Sequence of chain 34.C:
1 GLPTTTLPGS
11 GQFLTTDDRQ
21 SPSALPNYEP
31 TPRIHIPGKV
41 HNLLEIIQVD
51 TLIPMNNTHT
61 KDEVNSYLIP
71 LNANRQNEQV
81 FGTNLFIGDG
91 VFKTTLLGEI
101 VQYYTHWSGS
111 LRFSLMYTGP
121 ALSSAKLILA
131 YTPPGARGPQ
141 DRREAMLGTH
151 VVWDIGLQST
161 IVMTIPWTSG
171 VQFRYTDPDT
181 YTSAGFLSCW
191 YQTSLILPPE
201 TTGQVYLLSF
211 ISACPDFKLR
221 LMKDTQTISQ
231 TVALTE

Sequence of chain 33.A:
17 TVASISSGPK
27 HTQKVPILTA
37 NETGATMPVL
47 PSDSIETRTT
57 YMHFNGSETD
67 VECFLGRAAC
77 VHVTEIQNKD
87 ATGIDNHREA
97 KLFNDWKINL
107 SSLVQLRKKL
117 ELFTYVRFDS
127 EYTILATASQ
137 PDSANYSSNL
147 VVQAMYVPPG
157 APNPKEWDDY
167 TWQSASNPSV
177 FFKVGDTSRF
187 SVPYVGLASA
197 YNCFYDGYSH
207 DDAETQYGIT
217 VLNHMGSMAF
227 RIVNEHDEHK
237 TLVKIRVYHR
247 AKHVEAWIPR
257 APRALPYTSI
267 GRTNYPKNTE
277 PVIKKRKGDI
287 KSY

Binding-site contacts:
Ligand atom C4B contacts residue PHE186 of chain 33.A at 3.6 Å (hydrophobic).
Ligand atom C4 contacts residue TYR197 of chain 33.A at 3.6 Å (hydrophobic).
Ligand atom CL1 contacts residue LEU25 of chain 33.C at 3.5 Å.
Ligand atom C1C contacts residue TYR128 of chain 33.A at 3.6 Å (hydrophobic).
Ligand atom CL1 contacts residue VAL188 of chain 33.A at 3.7 Å.
Ligand atom C4B contacts residue TYR152 of chain 33.A at 3.7 Å (hydrophobic).
Ligand atom C4A contacts residue VAL176 of chain 33.A at 3.9 Å (hydrophobic).
Ligand atom C3C contacts residue ILE104 of chain 33.A at 3.6 Å (hydrophobic).
Ligand atom O1 contacts residue LEU106 of chain 33.A at 3.7 Å.
Ligand atom C5B contacts residue MET224 of chain 33.A at 3.8 Å (hydrophobic).
Ligand atom N3A contacts residue PRO174 of chain 33.A at 3.3 Å (h-bond).
Ligand atom O1 contacts residue MET221 of chain 33.A at 3.4 Å (h-bond).
Ligand atom C3B contacts residue ALA24 of chain 33.C at 4.0 Å (hydrophobic).
Ligand atom C2C contacts residue ILE104 of chain 33.A at 3.9 Å (hydrophobic).
Ligand atom N2 contacts residue ASN219 of chain 33.A at 3.5 Å (h-bond).
Ligand atom CL2 contacts residue ILE104 of chain 33.A at 3.4 Å.
Ligand atom C31 contacts residue ASN219 of chain 33.A at 3.7 Å.
Ligand atom C5C contacts residue TYR152 of chain 33.A at 3.8 Å (hydrophobic).
Ligand atom C4A contacts residue ALA150 of chain 33.A at 3.9 Å (hydrophobic).
Ligand atom C4C contacts residue VAL191 of chain 33.A at 3.7 Å (hydrophobic).
Ligand atom C5 contacts residue LEU106 of chain 33.A at 3.7 Å (hydrophobic).
Ligand atom C4A contacts residue SER175 of chain 33.A at 3.6 Å.
Ligand atom C31 contacts residue TYR197 of chain 33.A at 3.6 Å (hydrophobic).
Ligand atom C3C contacts residue TYR128 of chain 33.A at 3.8 Å (hydrophobic).
Ligand atom C2A contacts residue PHE186 of chain 33.A at 3.6 Å (hydrophobic).
Ligand atom N3A contacts residue ALA24 of chain 33.C at 3.8 Å.
Ligand atom N2 contacts residue MET221 of chain 33.A at 3.9 Å.
Ligand atom CL2 contacts residue MET224 of chain 33.A at 3.2 Å.
Ligand atom C4A contacts residue PRO174 of chain 33.A at 3.2 Å (hydrophobic).
Ligand atom C5 contacts residue MET221 of chain 33.A at 3.9 Å (hydrophobic).
Ligand atom C5B contacts residue PHE186 of chain 33.A at 3.8 Å (hydrophobic).
Ligand atom C1C contacts residue LEU106 of chain 33.A at 3.9 Å (hydrophobic).
Ligand atom CL2 contacts residue TYR128 of chain 33.A at 3.4 Å.
Ligand atom O1A contacts residue PHE186 of chain 33.A at 3.4 Å.
Ligand atom C5A contacts residue ALA150 of chain 33.A at 3.4 Å (hydrophobic).
Ligand atom O1A contacts residue MET224 of chain 33.A at 3.9 Å.
Ligand atom C2C contacts residue MET221 of chain 33.A at 3.3 Å (hydrophobic).
Ligand atom C3B contacts residue TYR152 of chain 33.A at 3.9 Å (hydrophobic).
Ligand atom O1B contacts residue VAL188 of chain 33.A at 3.8 Å.
Ligand atom C5A contacts residue VAL176 of chain 33.A at 3.8 Å (hydrophobic).

The small molecule below binds the protein below.
Small molecule (SMILES): Cc1cc(CCCCCOc2c(Cl)cc(C3=NCCO3)cc2Cl)on1

Sequence of chain 33.C:
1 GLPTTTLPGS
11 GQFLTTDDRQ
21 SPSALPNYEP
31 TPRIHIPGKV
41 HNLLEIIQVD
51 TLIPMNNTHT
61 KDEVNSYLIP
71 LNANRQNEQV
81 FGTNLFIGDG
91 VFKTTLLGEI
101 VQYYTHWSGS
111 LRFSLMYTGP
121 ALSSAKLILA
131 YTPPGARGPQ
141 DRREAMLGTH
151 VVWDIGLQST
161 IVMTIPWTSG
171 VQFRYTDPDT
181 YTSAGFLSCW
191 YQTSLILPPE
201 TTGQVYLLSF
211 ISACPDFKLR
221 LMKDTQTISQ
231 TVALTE